This protein binds this small molecule.
Small molecule (SMILES): CC(=O)N[C@H]1[C@H](O[C@H]2[C@H](O)[C@@H](NC(C)=O)CO[C@@H]2CO)O[C@H](CO)[C@@H](O)[C@@H]1O

Binding-site contacts:
Ligand atom C2 contacts residue ARG132 of chain 1.B at 4.2 Å.
Ligand atom C3 contacts residue GLU210 of chain 1.B at 3.5 Å.
Ligand atom O5 contacts residue ARG132 of chain 1.B at 3.5 Å.
Ligand atom O7 contacts residue PHE213 of chain 1.B at 4.2 Å.
Ligand atom C6 contacts residue ARG132 of chain 1.B at 4.4 Å.
Ligand atom C6 contacts residue THR131 of chain 1.B at 3.9 Å.
Ligand atom C7 contacts residue ASN129 of chain 1.B at 3.5 Å.
Ligand atom O5 contacts residue ASN129 of chain 1.B at 2.4 Å (h-bond).
Ligand atom C8 contacts residue GLU210 of chain 1.B at 4.4 Å.
Ligand atom C7 contacts residue PHE213 of chain 1.B at 3.7 Å (hydrophobic).
Ligand atom C7 contacts residue HIS209 of chain 1.B at 4.5 Å.
Ligand atom C1 contacts residue THR131 of chain 1.B at 2.9 Å.
Ligand atom C7 contacts residue GLU210 of chain 1.B at 4.3 Å.
Ligand atom C1 contacts residue ARG132 of chain 1.B at 4.2 Å.
Ligand atom N2 contacts residue GLU210 of chain 1.B at 3.3 Å (salt-bridge).
Ligand atom C3 contacts residue ASN129 of chain 1.B at 3.9 Å.
Ligand atom C2 contacts residue THR131 of chain 1.B at 4.3 Å.
Ligand atom O3 contacts residue GLU210 of chain 1.B at 3.7 Å.
Ligand atom N2 contacts residue PHE213 of chain 1.B at 4.0 Å.
Ligand atom O6 contacts residue ARG132 of chain 1.B at 3.7 Å.
Ligand atom N2 contacts residue ASN129 of chain 1.B at 3.0 Å (h-bond).
Ligand atom N2 contacts residue HIS209 of chain 1.B at 4.3 Å.
Ligand atom C4 contacts residue ASN129 of chain 1.B at 4.3 Å.
Ligand atom C8 contacts residue PHE213 of chain 1.B at 3.3 Å (hydrophobic).
Ligand atom C5 contacts residue THR131 of chain 1.B at 3.3 Å.
Ligand atom O7 contacts residue ASN129 of chain 1.B at 3.5 Å (h-bond).
Ligand atom C2 contacts residue ASN129 of chain 1.B at 2.6 Å.
Ligand atom C5 contacts residue ASN129 of chain 1.B at 3.7 Å.
Ligand atom O7 contacts residue ARG132 of chain 1.B at 3.7 Å.
Ligand atom C2 contacts residue GLU210 of chain 1.B at 3.9 Å.
Ligand atom C8 contacts residue HIS209 of chain 1.B at 3.5 Å.
Ligand atom C1 contacts residue ASN129 of chain 1.B at 1.5 Å.
Ligand atom O5 contacts residue THR131 of chain 1.B at 2.6 Å (h-bond).

Sequence of chain 1.B:
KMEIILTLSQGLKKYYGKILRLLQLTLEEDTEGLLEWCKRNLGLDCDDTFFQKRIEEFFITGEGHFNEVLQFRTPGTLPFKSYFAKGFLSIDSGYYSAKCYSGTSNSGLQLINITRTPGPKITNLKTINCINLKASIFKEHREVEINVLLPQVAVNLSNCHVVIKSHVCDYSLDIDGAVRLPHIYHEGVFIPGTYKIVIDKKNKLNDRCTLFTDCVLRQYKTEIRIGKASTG